A small-molecule ligand and the protein it binds are described below.
Small molecule (SMILES): CC(=O)N[C@@H]1[C@@H](O)[C@H](O)[C@@H](CO)O[C@H]1O

Binding-site contacts:
Ligand atom O7 contacts residue ASN276 of chain 1.B at 2.5 Å (h-bond).
Ligand atom C7 contacts residue ARG347 of chain 1.B at 3.1 Å.
Ligand atom O7 contacts residue ARG347 of chain 1.B at 3.1 Å (salt-bridge).
Ligand atom N2 contacts residue ARG347 of chain 1.B at 3.8 Å.
Ligand atom N2 contacts residue ASN276 of chain 1.B at 3.4 Å (h-bond).
Ligand atom O7 contacts residue GLY273 of chain 1.B at 3.4 Å (h-bond).
Ligand atom O7 contacts residue LYS274 of chain 1.B at 4.2 Å.
Ligand atom O7 contacts residue SER275 of chain 1.B at 2.8 Å (h-bond).
Ligand atom C7 contacts residue GLY273 of chain 1.B at 3.6 Å.
Ligand atom C4 contacts residue ASN276 of chain 1.B at 3.5 Å.
Ligand atom C1 contacts residue ASN276 of chain 1.B at 1.3 Å.
Ligand atom O7 contacts residue HIS272 of chain 1.B at 3.7 Å.
Ligand atom C2 contacts residue ASN276 of chain 1.B at 2.4 Å.
Ligand atom C5 contacts residue ASN276 of chain 1.B at 2.8 Å.
Ligand atom C8 contacts residue ARG347 of chain 1.B at 3.1 Å.
Ligand atom C3 contacts residue ASN276 of chain 1.B at 3.5 Å.
Ligand atom C8 contacts residue GLY273 of chain 1.B at 3.1 Å.
Ligand atom C7 contacts residue ASN276 of chain 1.B at 3.5 Å.
Ligand atom C6 contacts residue ASN276 of chain 1.B at 3.8 Å.
Ligand atom C7 contacts residue SER275 of chain 1.B at 4.0 Å.
Ligand atom O5 contacts residue ASN276 of chain 1.B at 1.4 Å (h-bond).
Ligand atom C1 contacts residue ARG347 of chain 1.B at 4.0 Å.
Ligand atom C6 contacts residue ILE456 of chain 1.B at 4.5 Å (hydrophobic).

Sequence of chain 1.B:
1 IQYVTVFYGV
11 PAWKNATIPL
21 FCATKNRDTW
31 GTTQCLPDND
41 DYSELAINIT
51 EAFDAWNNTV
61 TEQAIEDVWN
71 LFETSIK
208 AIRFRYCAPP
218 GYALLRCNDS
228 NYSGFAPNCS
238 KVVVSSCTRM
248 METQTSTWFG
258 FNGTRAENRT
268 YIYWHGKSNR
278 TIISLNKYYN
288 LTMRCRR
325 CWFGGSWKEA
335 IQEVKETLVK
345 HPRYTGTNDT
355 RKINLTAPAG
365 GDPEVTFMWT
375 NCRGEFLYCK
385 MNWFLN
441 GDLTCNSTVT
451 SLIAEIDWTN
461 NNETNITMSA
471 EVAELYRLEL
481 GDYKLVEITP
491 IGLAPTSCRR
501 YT